Sequence of chain 1.A:
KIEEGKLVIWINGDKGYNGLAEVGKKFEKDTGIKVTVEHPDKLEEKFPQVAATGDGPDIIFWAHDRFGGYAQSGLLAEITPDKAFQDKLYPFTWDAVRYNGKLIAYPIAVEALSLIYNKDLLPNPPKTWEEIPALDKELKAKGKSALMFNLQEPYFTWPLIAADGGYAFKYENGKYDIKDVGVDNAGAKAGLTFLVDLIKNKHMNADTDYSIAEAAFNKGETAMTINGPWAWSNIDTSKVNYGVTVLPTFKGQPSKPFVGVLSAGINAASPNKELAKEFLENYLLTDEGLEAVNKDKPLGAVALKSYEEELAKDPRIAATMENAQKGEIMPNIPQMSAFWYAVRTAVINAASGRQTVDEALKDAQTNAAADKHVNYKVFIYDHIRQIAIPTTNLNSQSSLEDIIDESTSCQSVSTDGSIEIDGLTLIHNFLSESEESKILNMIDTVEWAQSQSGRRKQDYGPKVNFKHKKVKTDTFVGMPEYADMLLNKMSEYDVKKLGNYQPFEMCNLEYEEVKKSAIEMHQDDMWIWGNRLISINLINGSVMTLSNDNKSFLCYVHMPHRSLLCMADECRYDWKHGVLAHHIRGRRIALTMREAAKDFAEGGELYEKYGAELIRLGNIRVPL

Binding-site contacts:
Ligand atom C1 contacts residue GLU47 of chain 1.A at 3.2 Å.
Ligand atom O5 contacts residue GLU47 of chain 1.A at 3.2 Å (salt-bridge).
Ligand atom O6 contacts residue ARG346 of chain 1.A at 3.3 Å.
Ligand atom O2 contacts residue ARG68 of chain 1.A at 2.9 Å (salt-bridge).
Ligand atom C1 contacts residue TYR157 of chain 1.A at 3.6 Å (hydrophobic).
Ligand atom O6 contacts residue LYS377 of chain 1.A at 3.2 Å (salt-bridge).
Ligand atom O3 contacts residue ASP67 of chain 1.A at 2.6 Å (salt-bridge).
Ligand atom C6 contacts residue ARG346 of chain 1.A at 3.5 Å.
Ligand atom O1 contacts residue LYS17 of chain 1.A at 3.3 Å (salt-bridge).
Ligand atom C3 contacts residue ASP67 of chain 1.A at 3.5 Å.
Ligand atom O5 contacts residue LYS377 of chain 1.A at 3.3 Å (salt-bridge).
Ligand atom O3 contacts residue ARG68 of chain 1.A at 2.8 Å (salt-bridge).
Ligand atom C2 contacts residue GLU46 of chain 1.A at 3.4 Å.
Ligand atom C4 contacts residue LYS44 of chain 1.A at 3.6 Å.
Ligand atom C1 contacts residue TRP342 of chain 1.A at 3.5 Å (hydrophobic).
Ligand atom O5 contacts residue TYR343 of chain 1.A at 3.4 Å.
Ligand atom O3 contacts residue LYS44 of chain 1.A at 2.8 Å (salt-bridge).
Ligand atom O1 contacts residue ASP16 of chain 1.A at 2.6 Å (salt-bridge).
Ligand atom C6 contacts residue GLU155 of chain 1.A at 3.4 Å.
Ligand atom O2 contacts residue PEG1 of chain 1.H at 3.0 Å.
Ligand atom O2 contacts residue GLU113 of chain 1.A at 2.5 Å (salt-bridge).
Ligand atom C6 contacts residue LYS377 of chain 1.A at 3.6 Å.
Ligand atom O5 contacts residue TYR157 of chain 1.A at 3.2 Å.
Ligand atom C1 contacts residue ASP16 of chain 1.A at 3.2 Å.
Ligand atom O2 contacts residue GLU46 of chain 1.A at 2.5 Å (salt-bridge).
Ligand atom O3 contacts residue TRP64 of chain 1.A at 3.1 Å (h-bond).
Ligand atom C3 contacts residue GLU46 of chain 1.A at 3.5 Å.
Ligand atom C1 contacts residue GLU46 of chain 1.A at 3.5 Å.
Ligand atom O5 contacts residue TRP342 of chain 1.A at 3.2 Å.
Ligand atom C2 contacts residue GLU113 of chain 1.A at 3.5 Å.
Ligand atom O2 contacts residue ALA65 of chain 1.A at 3.3 Å.
Ligand atom O2 contacts residue ASP67 of chain 1.A at 2.8 Å (salt-bridge).
Ligand atom C2 contacts residue ASP67 of chain 1.A at 3.4 Å.
Ligand atom O6 contacts residue GLU155 of chain 1.A at 2.6 Å (salt-bridge).
Ligand atom O3 contacts residue GLU46 of chain 1.A at 2.8 Å (salt-bridge).
Ligand atom C2 contacts residue TRP232 of chain 1.A at 3.6 Å (hydrophobic).
Ligand atom O2 contacts residue LYS17 of chain 1.A at 2.7 Å (salt-bridge).
Ligand atom O6 contacts residue TYR157 of chain 1.A at 3.2 Å (h-bond).
Ligand atom O3 contacts residue TYR343 of chain 1.A at 3.3 Å (h-bond).
Ligand atom O6 contacts residue PRO156 of chain 1.A at 3.4 Å.

This protein binds this small molecule.
Small molecule (SMILES): OC[C@H]1O[C@H](O[C@H]2[C@H](O)[C@@H](O)[C@@H](O[C@H]3[C@H](O)[C@@H](O)[C@@H](O[C@H]4[C@H](O)[C@@H](O)[C@@H](O)O[C@@H]4CO)O[C@@H]3CO)O[C@@H]2CO)[C@H](O)[C@@H](O)[C@@H]1O